Sequence of chain 1.A:
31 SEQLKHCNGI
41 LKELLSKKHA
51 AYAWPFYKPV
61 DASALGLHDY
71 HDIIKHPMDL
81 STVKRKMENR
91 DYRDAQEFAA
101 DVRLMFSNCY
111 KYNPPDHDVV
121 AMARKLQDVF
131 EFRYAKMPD

A protein and the small-molecule ligand that binds it are described below.
Small molecule (SMILES): CC(=O)N1c2ccc(-c3ccc(C(=O)O)cc3)cc2[C@H](Nc2ccc(Cl)cc2)C[C@@H]1C

Binding-site contacts:
Ligand atom C12 contacts residue LEU65 of chain 1.A at 3.8 Å (hydrophobic).
Ligand atom N2 contacts residue VAL119 of chain 1.A at 4.1 Å.
Ligand atom C17 contacts residue ASN113 of chain 1.A at 4.0 Å.
Ligand atom CL1 contacts residue MET122 of chain 1.A at 4.0 Å.
Ligand atom C17 contacts residue VAL119 of chain 1.A at 3.9 Å (hydrophobic).
Ligand atom CL1 contacts residue TRP54 of chain 1.A at 3.9 Å.
Ligand atom C21 contacts residue TRP54 of chain 1.A at 3.8 Å (hydrophobic).
Ligand atom C24 contacts residue TRP54 of chain 1.A at 3.7 Å (hydrophobic).
Ligand atom C5 contacts residue HIS117 of chain 1.A at 3.8 Å.
Ligand atom C3 contacts residue ASN113 of chain 1.A at 3.6 Å.
Ligand atom C1 contacts residue LEU67 of chain 1.A at 3.3 Å (hydrophobic).
Ligand atom O1 contacts residue ASN113 of chain 1.A at 2.9 Å (h-bond).
Ligand atom C18 contacts residue PHE56 of chain 1.A at 4.0 Å (hydrophobic).
Ligand atom O1 contacts residue CYS109 of chain 1.A at 3.4 Å (h-bond).
Ligand atom C6 contacts residue TRP54 of chain 1.A at 4.0 Å (hydrophobic).
Ligand atom C14 contacts residue LEU65 of chain 1.A at 4.0 Å (hydrophobic).
Ligand atom C24 contacts residue LEU65 of chain 1.A at 3.7 Å (hydrophobic).
Ligand atom C14 contacts residue PRO55 of chain 1.A at 3.4 Å (hydrophobic).
Ligand atom C7 contacts residue MET122 of chain 1.A at 3.9 Å (hydrophobic).
Ligand atom C22 contacts residue TRP54 of chain 1.A at 3.8 Å (hydrophobic).
Ligand atom C15 contacts residue PRO55 of chain 1.A at 3.6 Å (hydrophobic).
Ligand atom C8 contacts residue TRP54 of chain 1.A at 3.9 Å (hydrophobic).
Ligand atom CL1 contacts residue ASP118 of chain 1.A at 3.9 Å.
Ligand atom C7 contacts residue TRP54 of chain 1.A at 3.6 Å (hydrophobic).
Ligand atom O1 contacts residue VAL119 of chain 1.A at 4.0 Å.
Ligand atom C20 contacts residue TRP54 of chain 1.A at 3.7 Å (hydrophobic).
Ligand atom C2 contacts residue ASN113 of chain 1.A at 3.5 Å.
Ligand atom C11 contacts residue LEU65 of chain 1.A at 4.0 Å (hydrophobic).
Ligand atom C18 contacts residue PRO55 of chain 1.A at 4.0 Å (hydrophobic).
Ligand atom C4 contacts residue VAL119 of chain 1.A at 4.0 Å (hydrophobic).
Ligand atom C18 contacts residue VAL60 of chain 1.A at 3.8 Å (hydrophobic).
Ligand atom C17 contacts residue VAL60 of chain 1.A at 4.1 Å (hydrophobic).
Ligand atom C6 contacts residue VAL119 of chain 1.A at 3.7 Å (hydrophobic).
Ligand atom C1 contacts residue VAL60 of chain 1.A at 3.9 Å (hydrophobic).
Ligand atom C23 contacts residue TRP54 of chain 1.A at 3.8 Å (hydrophobic).
Ligand atom C13 contacts residue LEU65 of chain 1.A at 3.8 Å (hydrophobic).
Ligand atom C19 contacts residue TRP54 of chain 1.A at 3.7 Å (hydrophobic).
Ligand atom C10 contacts residue HIS117 of chain 1.A at 3.9 Å.
Ligand atom C15 contacts residue VAL60 of chain 1.A at 3.7 Å (hydrophobic).
Ligand atom N1 contacts residue HIS117 of chain 1.A at 3.9 Å.